Binding-site contacts:
Ligand atom CA contacts residue ASN231 of chain 2.A at 3.4 Å.
Ligand atom O1P contacts residue ARG134 of chain 2.A at 2.8 Å (salt-bridge).
Ligand atom O3P contacts residue LYS54 of chain 2.A at 2.8 Å (salt-bridge).
Ligand atom CB contacts residue ASN180 of chain 2.A at 3.4 Å.
Ligand atom O contacts residue VAL183 of chain 2.A at 3.3 Å.
Ligand atom O contacts residue LYS127 of chain 2.A at 2.9 Å (salt-bridge).
Ligand atom NZ contacts residue ASP230 of chain 2.A at 3.0 Å (salt-bridge).
Ligand atom O contacts residue ASN180 of chain 2.A at 2.7 Å (h-bond).
Ligand atom C contacts residue ASN231 of chain 2.A at 3.5 Å.
Ligand atom N contacts residue ASN180 of chain 2.A at 2.9 Å (h-bond).
Ligand atom NH1 contacts residue ARG65 of chain 2.A at 3.5 Å (salt-bridge).
Ligand atom P contacts residue LYS54 of chain 2.A at 3.5 Å.
Ligand atom O2P contacts residue ARG61 of chain 2.A at 2.6 Å (salt-bridge).
Ligand atom CD contacts residue GLU187 of chain 2.A at 3.4 Å.
Ligand atom NH2 contacts residue ARG134 of chain 2.A at 3.7 Å.
Ligand atom CB contacts residue ASN231 of chain 2.A at 3.5 Å.
Ligand atom CG contacts residue ASN231 of chain 2.A at 3.6 Å.
Ligand atom O contacts residue ASN231 of chain 2.A at 2.9 Å (h-bond).
Ligand atom N contacts residue LEU234 of chain 2.A at 3.6 Å.
Ligand atom OXT contacts residue LYS54 of chain 2.A at 3.6 Å.
Ligand atom O3P contacts residue ARG134 of chain 2.A at 2.8 Å (salt-bridge).
Ligand atom O contacts residue LYS54 of chain 2.A at 3.4 Å.
Ligand atom N contacts residue ASN231 of chain 2.A at 2.7 Å (h-bond).
Ligand atom CG1 contacts residue GLY176 of chain 2.A at 3.4 Å.
Ligand atom O1P contacts residue ARG61 of chain 2.A at 2.8 Å (salt-bridge).
Ligand atom CA contacts residue ASN180 of chain 2.A at 3.4 Å.
Ligand atom NH2 contacts residue VAL183 of chain 2.A at 3.6 Å.
Ligand atom NH2 contacts residue ARG61 of chain 2.A at 3.4 Å (salt-bridge).
Ligand atom NH2 contacts residue GLU187 of chain 2.A at 2.5 Å (salt-bridge).
Ligand atom O2P contacts residue LYS54 of chain 2.A at 3.1 Å (salt-bridge).
Ligand atom O3P contacts residue TYR135 of chain 2.A at 2.6 Å (h-bond).
Ligand atom NH2 contacts residue ARG65 of chain 2.A at 3.5 Å.
Ligand atom P contacts residue ARG61 of chain 2.A at 3.5 Å.
Ligand atom CB contacts residue ASN231 of chain 2.A at 3.6 Å.
Ligand atom NE contacts residue GLU187 of chain 2.A at 2.7 Å (salt-bridge).
Ligand atom CG2 contacts residue FC71 of chain 2.C at 3.5 Å.
Ligand atom C contacts residue ASN180 of chain 2.A at 3.6 Å.
Ligand atom OXT contacts residue FC71 of chain 2.C at 3.5 Å.
Ligand atom CA contacts residue ASN231 of chain 2.A at 3.6 Å.
Ligand atom CZ contacts residue GLU187 of chain 2.A at 3.1 Å.

Sequence of chain 2.A:
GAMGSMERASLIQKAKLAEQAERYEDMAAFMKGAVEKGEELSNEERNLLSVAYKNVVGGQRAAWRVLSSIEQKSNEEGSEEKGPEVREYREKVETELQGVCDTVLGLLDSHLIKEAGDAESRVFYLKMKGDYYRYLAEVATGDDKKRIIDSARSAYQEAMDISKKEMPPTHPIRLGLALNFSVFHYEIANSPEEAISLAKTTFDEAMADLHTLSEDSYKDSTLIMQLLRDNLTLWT

A small-molecule ligand and the protein it binds are described below.
Small molecule (SMILES): CC(C)[C@H](NC(=O)[C@H](COP(=O)(O)O)NC(=O)[C@H](CCCCN)NC(=O)[C@H](CCCN=C(N)N)NC(=O)[C@H](CCCN=C(N)N)NC(=O)[C@@H](N)CCCCN)C(=O)O